Sequence of chain 1.C:
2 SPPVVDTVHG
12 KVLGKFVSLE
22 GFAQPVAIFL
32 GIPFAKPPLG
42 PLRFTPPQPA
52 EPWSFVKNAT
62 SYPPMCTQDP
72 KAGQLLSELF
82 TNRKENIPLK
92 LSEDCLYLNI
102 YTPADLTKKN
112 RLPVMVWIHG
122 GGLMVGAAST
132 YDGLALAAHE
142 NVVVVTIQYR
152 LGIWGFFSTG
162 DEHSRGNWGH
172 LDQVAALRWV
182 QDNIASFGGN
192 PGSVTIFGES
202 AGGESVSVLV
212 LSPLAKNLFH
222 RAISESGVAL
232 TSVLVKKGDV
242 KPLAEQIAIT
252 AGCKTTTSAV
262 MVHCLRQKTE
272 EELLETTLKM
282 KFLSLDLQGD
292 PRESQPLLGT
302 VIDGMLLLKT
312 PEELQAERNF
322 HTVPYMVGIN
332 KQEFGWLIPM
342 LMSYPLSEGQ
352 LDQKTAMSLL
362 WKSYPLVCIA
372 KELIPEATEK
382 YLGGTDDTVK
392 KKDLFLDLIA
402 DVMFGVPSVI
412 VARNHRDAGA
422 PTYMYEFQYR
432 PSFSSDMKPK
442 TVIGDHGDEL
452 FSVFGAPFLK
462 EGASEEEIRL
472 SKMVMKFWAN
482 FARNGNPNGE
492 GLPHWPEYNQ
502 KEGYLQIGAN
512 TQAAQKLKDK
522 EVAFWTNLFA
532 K

Binding-site contacts:
Ligand atom O8 contacts residue THR61 of chain 1.C at 4.1 Å.
Ligand atom O8 contacts residue SER62 of chain 1.C at 3.7 Å.
Ligand atom C9 contacts residue LEU31 of chain 1.C at 4.0 Å (hydrophobic).
Ligand atom C1 contacts residue ASP162 of chain 1.A at 4.5 Å.
Ligand atom C8 contacts residue LEU31 of chain 1.C at 4.2 Å (hydrophobic).
Ligand atom C11 contacts residue NAG1 of chain 1.R at 3.8 Å.
Ligand atom O2 contacts residue ALA60 of chain 1.C at 4.0 Å.
Ligand atom C11 contacts residue LYS242 of chain 1.A at 4.2 Å.
Ligand atom C4 contacts residue ASN59 of chain 1.C at 4.1 Å.
Ligand atom C3 contacts residue NAG1 of chain 1.R at 4.2 Å.
Ligand atom O1B contacts residue LYS58 of chain 1.C at 3.1 Å (salt-bridge).
Ligand atom O9 contacts residue LYS58 of chain 1.C at 4.4 Å.
Ligand atom O1A contacts residue ASN59 of chain 1.C at 4.2 Å.
Ligand atom O4 contacts residue NAG1 of chain 1.R at 3.2 Å (h-bond).
Ligand atom O1A contacts residue LYS58 of chain 1.C at 3.1 Å (salt-bridge).
Ligand atom C9 contacts residue TYR98 of chain 1.C at 4.0 Å (hydrophobic).
Ligand atom N5 contacts residue LYS242 of chain 1.A at 4.1 Å.
Ligand atom O9 contacts residue GLY32 of chain 1.C at 3.1 Å (h-bond).
Ligand atom O8 contacts residue ASN59 of chain 1.C at 3.3 Å (h-bond).
Ligand atom O8 contacts residue LEU31 of chain 1.C at 3.7 Å.
Ligand atom O1B contacts residue ASP162 of chain 1.A at 4.3 Å.
Ligand atom O1A contacts residue ASP162 of chain 1.A at 4.2 Å.
Ligand atom C4 contacts residue NAG1 of chain 1.R at 3.5 Å.
Ligand atom C5 contacts residue ASN59 of chain 1.C at 4.4 Å.
Ligand atom O2 contacts residue LYS58 of chain 1.C at 3.7 Å.
Ligand atom O4 contacts residue ASN59 of chain 1.C at 3.1 Å (h-bond).
Ligand atom C3 contacts residue ASN59 of chain 1.C at 4.2 Å.
Ligand atom C2 contacts residue LYS58 of chain 1.C at 4.1 Å.
Ligand atom O9 contacts residue TYR98 of chain 1.C at 4.0 Å.
Ligand atom C6 contacts residue ASN59 of chain 1.C at 4.4 Å.
Ligand atom C2 contacts residue ASN59 of chain 1.C at 3.4 Å.
Ligand atom O8 contacts residue ALA60 of chain 1.C at 4.2 Å.
Ligand atom C1 contacts residue LYS58 of chain 1.C at 3.4 Å.
Ligand atom O6 contacts residue ASN59 of chain 1.C at 3.3 Å (h-bond).
Ligand atom C8 contacts residue GLY32 of chain 1.C at 4.1 Å.
Ligand atom O10 contacts residue SER62 of chain 1.C at 4.1 Å.
Ligand atom O2 contacts residue ASN59 of chain 1.C at 2.4 Å (h-bond).
Ligand atom C8 contacts residue SER62 of chain 1.C at 4.0 Å.
Ligand atom C9 contacts residue GLY32 of chain 1.C at 2.7 Å.
Ligand atom O7 contacts residue SER62 of chain 1.C at 4.3 Å.

A small-molecule ligand and the protein it binds are described below.
Small molecule (SMILES): CC(=O)N[C@H]1[C@H]([C@H](O)[C@H](O)CO)O[C@@](O)(C(=O)O)C[C@@H]1O

Sequence of chain 1.A:
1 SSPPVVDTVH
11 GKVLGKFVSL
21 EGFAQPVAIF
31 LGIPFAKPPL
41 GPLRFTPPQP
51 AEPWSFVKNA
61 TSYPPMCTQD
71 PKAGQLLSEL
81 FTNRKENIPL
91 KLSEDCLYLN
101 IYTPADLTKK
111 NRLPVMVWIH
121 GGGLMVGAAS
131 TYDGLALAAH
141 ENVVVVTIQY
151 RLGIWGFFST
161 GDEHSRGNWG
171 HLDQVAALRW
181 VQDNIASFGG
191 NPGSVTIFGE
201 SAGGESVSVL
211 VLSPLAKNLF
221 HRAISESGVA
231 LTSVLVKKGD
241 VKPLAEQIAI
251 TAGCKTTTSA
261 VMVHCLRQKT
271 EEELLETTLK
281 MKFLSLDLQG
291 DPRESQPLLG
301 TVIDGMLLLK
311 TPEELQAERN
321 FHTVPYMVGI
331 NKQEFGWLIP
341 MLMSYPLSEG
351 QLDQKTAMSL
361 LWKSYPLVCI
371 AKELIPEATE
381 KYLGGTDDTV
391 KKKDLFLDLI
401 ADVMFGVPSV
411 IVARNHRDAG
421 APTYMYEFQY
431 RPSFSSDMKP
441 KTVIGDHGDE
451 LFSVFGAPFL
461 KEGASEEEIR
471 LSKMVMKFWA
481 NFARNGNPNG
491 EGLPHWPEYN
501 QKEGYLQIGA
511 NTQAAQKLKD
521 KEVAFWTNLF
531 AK